Binding-site contacts:
Ligand atom N11 contacts residue ASN141 of chain 1.B at 3.8 Å.
Ligand atom C05 contacts residue LEU140 of chain 1.B at 4.0 Å (hydrophobic).
Ligand atom C07 contacts residue GLY142 of chain 1.B at 3.8 Å.
Ligand atom O12 contacts residue VAL139 of chain 1.B at 3.4 Å.
Ligand atom C08 contacts residue THR86 of chain 1.B at 3.8 Å.
Ligand atom C06 contacts residue GLY143 of chain 1.B at 3.8 Å.
Ligand atom O12 contacts residue TYR138 of chain 1.B at 3.0 Å (h-bond).
Ligand atom C10 contacts residue GLY111 of chain 1.B at 4.1 Å.
Ligand atom B02 contacts residue PRO87 of chain 1.B at 4.0 Å.
Ligand atom C10 contacts residue ASN141 of chain 1.B at 3.8 Å.
Ligand atom O01 contacts residue THR86 of chain 1.B at 4.0 Å.
Ligand atom C07 contacts residue THR86 of chain 1.B at 4.1 Å.
Ligand atom C07 contacts residue PRO85 of chain 1.B at 3.3 Å (hydrophobic).
Ligand atom C09 contacts residue ARG112 of chain 1.B at 3.9 Å.
Ligand atom C03 contacts residue PRO87 of chain 1.B at 3.7 Å (hydrophobic).
Ligand atom C08 contacts residue GLY142 of chain 1.B at 4.1 Å.
Ligand atom C05 contacts residue GLY142 of chain 1.B at 3.8 Å.
Ligand atom C09 contacts residue GLY142 of chain 1.B at 3.8 Å.
Ligand atom C03 contacts residue GLY142 of chain 1.B at 4.1 Å.
Ligand atom O01 contacts residue LEU140 of chain 1.B at 4.1 Å.
Ligand atom C06 contacts residue GLY111 of chain 1.B at 4.2 Å.
Ligand atom N11 contacts residue GLY142 of chain 1.B at 3.9 Å.
Ligand atom N11 contacts residue TYR113 of chain 1.B at 4.1 Å.
Ligand atom C04 contacts residue LEU140 of chain 1.B at 3.6 Å (hydrophobic).
Ligand atom O01 contacts residue PRO87 of chain 1.B at 3.9 Å.
Ligand atom O12 contacts residue PRO87 of chain 1.B at 3.8 Å.
Ligand atom C09 contacts residue GLY143 of chain 1.B at 4.2 Å.
Ligand atom C08 contacts residue PRO87 of chain 1.B at 4.0 Å (hydrophobic).
Ligand atom B02 contacts residue LEU140 of chain 1.B at 3.7 Å.
Ligand atom C07 contacts residue GLY143 of chain 1.B at 3.6 Å.
Ligand atom C10 contacts residue ARG112 of chain 1.B at 4.0 Å.
Ligand atom C06 contacts residue GLY142 of chain 1.B at 3.7 Å.
Ligand atom C10 contacts residue TYR113 of chain 1.B at 3.5 Å (hydrophobic).
Ligand atom N11 contacts residue LEU140 of chain 1.B at 3.8 Å.
Ligand atom C09 contacts residue GLY111 of chain 1.B at 3.4 Å.
Ligand atom O12 contacts residue LEU140 of chain 1.B at 2.9 Å (h-bond).
Ligand atom C10 contacts residue GLY142 of chain 1.B at 3.8 Å.
Ligand atom C04 contacts residue PRO87 of chain 1.B at 3.9 Å (hydrophobic).
Ligand atom C08 contacts residue PRO85 of chain 1.B at 3.7 Å (hydrophobic).
Ligand atom C08 contacts residue GLY143 of chain 1.B at 4.1 Å.

Sequence of chain 1.B:
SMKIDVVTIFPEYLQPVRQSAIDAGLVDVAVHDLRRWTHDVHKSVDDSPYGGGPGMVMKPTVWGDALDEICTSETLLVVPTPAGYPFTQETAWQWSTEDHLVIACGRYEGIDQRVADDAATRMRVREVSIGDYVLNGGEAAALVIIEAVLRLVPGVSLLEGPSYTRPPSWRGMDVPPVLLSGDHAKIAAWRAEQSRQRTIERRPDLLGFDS

A small-molecule ligand and the protein it binds are described below.
Small molecule (SMILES): OB(O)c1ccc2cc[nH]c2c1